This small molecule binds to this protein.
Small molecule (SMILES): C[C@H]1O[C@@H](n2cnc3c(N)ncnc32)[C@H](O)[C@@H]1O

Sequence of chain 1.H:
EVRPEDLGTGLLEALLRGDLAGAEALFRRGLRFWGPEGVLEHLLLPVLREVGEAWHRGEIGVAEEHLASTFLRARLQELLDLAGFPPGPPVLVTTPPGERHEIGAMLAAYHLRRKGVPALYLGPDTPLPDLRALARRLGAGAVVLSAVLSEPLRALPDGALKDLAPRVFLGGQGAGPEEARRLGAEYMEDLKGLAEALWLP

Sequence of chain 1.G:
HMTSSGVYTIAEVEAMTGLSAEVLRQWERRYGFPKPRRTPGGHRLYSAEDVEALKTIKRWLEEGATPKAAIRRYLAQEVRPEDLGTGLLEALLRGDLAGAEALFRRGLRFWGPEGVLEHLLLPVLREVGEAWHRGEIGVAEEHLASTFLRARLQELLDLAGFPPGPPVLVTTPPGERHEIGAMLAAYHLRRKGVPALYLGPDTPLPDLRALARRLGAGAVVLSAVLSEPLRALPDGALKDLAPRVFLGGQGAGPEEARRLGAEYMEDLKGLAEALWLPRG

Binding-site contacts:
Ligand atom O2' contacts residue GLU161 of chain 1.G at 2.5 Å (salt-bridge).
Ligand atom N9 contacts residue B121 of chain 1.Y at 3.9 Å.
Ligand atom C2' contacts residue VAL158 of chain 1.G at 3.9 Å (hydrophobic).
Ligand atom C8 contacts residue TRP151 of chain 1.G at 3.6 Å (hydrophobic).
Ligand atom O2' contacts residue TRP151 of chain 1.G at 3.8 Å.
Ligand atom C1' contacts residue VAL158 of chain 1.G at 3.8 Å (hydrophobic).
Ligand atom N3 contacts residue B121 of chain 1.Y at 3.8 Å.
Ligand atom C2' contacts residue TRP151 of chain 1.G at 3.5 Å (hydrophobic).
Ligand atom C4 contacts residue VAL158 of chain 1.G at 3.5 Å (hydrophobic).
Ligand atom C4' contacts residue GLU161 of chain 1.G at 3.9 Å.
Ligand atom C2 contacts residue PRO223 of chain 1.H at 4.2 Å (hydrophobic).
Ligand atom N6 contacts residue PRO223 of chain 1.H at 4.1 Å.
Ligand atom C2 contacts residue HIS162 of chain 1.G at 4.0 Å.
Ligand atom C3' contacts residue GLU161 of chain 1.G at 4.0 Å.
Ligand atom N7 contacts residue B121 of chain 1.Y at 3.3 Å (h-bond).
Ligand atom C8 contacts residue B121 of chain 1.Y at 3.6 Å.
Ligand atom N3 contacts residue HIS162 of chain 1.G at 3.5 Å.
Ligand atom C1' contacts residue GLU161 of chain 1.G at 3.5 Å.
Ligand atom O3' contacts residue GLU161 of chain 1.G at 3.3 Å.
Ligand atom N1 contacts residue PRO223 of chain 1.H at 3.9 Å.
Ligand atom N1 contacts residue ASP221 of chain 1.H at 3.7 Å.
Ligand atom C1' contacts residue B121 of chain 1.Y at 3.6 Å.
Ligand atom C6 contacts residue B121 of chain 1.Y at 3.8 Å.
Ligand atom C4' contacts residue B121 of chain 1.Y at 3.2 Å.
Ligand atom N3 contacts residue VAL158 of chain 1.G at 3.4 Å.
Ligand atom C2' contacts residue GLU161 of chain 1.G at 3.5 Å.
Ligand atom O4' contacts residue B121 of chain 1.Y at 3.2 Å.
Ligand atom C5 contacts residue B121 of chain 1.Y at 3.3 Å.
Ligand atom C4 contacts residue B121 of chain 1.Y at 3.8 Å.
Ligand atom C8 contacts residue VAL158 of chain 1.G at 4.0 Å (hydrophobic).
Ligand atom O2' contacts residue VAL158 of chain 1.G at 3.3 Å.
Ligand atom C2 contacts residue ASP221 of chain 1.H at 3.3 Å.
Ligand atom N9 contacts residue VAL158 of chain 1.G at 3.7 Å.
Ligand atom C5' contacts residue B121 of chain 1.Y at 2.0 Å.
Ligand atom O3' contacts residue TRP151 of chain 1.G at 3.5 Å.
Ligand atom N3 contacts residue ASP221 of chain 1.H at 4.1 Å.
Ligand atom C3' contacts residue TRP151 of chain 1.G at 3.4 Å (hydrophobic).
Ligand atom C6 contacts residue PRO223 of chain 1.H at 3.9 Å (hydrophobic).
Ligand atom C2 contacts residue VAL158 of chain 1.G at 4.0 Å (hydrophobic).
Ligand atom O4' contacts residue GLU161 of chain 1.G at 4.2 Å.